Binding-site contacts:
Ligand atom C1 contacts residue ASN709 of chain 1.E at 1.4 Å.
Ligand atom C7 contacts residue ASN709 of chain 1.E at 3.4 Å.
Ligand atom O5 contacts residue ASN709 of chain 1.E at 2.4 Å (h-bond).
Ligand atom C3 contacts residue ASN709 of chain 1.E at 3.8 Å.
Ligand atom C8 contacts residue GLY1131 of chain 1.E at 3.9 Å.
Ligand atom N2 contacts residue ASN709 of chain 1.E at 2.9 Å (h-bond).
Ligand atom O7 contacts residue ASN709 of chain 1.E at 3.5 Å (h-bond).
Ligand atom C4 contacts residue ASN709 of chain 1.E at 4.2 Å.
Ligand atom C2 contacts residue ASN709 of chain 1.E at 2.5 Å.
Ligand atom C5 contacts residue ASN709 of chain 1.E at 3.7 Å.

Sequence of chain 1.E:
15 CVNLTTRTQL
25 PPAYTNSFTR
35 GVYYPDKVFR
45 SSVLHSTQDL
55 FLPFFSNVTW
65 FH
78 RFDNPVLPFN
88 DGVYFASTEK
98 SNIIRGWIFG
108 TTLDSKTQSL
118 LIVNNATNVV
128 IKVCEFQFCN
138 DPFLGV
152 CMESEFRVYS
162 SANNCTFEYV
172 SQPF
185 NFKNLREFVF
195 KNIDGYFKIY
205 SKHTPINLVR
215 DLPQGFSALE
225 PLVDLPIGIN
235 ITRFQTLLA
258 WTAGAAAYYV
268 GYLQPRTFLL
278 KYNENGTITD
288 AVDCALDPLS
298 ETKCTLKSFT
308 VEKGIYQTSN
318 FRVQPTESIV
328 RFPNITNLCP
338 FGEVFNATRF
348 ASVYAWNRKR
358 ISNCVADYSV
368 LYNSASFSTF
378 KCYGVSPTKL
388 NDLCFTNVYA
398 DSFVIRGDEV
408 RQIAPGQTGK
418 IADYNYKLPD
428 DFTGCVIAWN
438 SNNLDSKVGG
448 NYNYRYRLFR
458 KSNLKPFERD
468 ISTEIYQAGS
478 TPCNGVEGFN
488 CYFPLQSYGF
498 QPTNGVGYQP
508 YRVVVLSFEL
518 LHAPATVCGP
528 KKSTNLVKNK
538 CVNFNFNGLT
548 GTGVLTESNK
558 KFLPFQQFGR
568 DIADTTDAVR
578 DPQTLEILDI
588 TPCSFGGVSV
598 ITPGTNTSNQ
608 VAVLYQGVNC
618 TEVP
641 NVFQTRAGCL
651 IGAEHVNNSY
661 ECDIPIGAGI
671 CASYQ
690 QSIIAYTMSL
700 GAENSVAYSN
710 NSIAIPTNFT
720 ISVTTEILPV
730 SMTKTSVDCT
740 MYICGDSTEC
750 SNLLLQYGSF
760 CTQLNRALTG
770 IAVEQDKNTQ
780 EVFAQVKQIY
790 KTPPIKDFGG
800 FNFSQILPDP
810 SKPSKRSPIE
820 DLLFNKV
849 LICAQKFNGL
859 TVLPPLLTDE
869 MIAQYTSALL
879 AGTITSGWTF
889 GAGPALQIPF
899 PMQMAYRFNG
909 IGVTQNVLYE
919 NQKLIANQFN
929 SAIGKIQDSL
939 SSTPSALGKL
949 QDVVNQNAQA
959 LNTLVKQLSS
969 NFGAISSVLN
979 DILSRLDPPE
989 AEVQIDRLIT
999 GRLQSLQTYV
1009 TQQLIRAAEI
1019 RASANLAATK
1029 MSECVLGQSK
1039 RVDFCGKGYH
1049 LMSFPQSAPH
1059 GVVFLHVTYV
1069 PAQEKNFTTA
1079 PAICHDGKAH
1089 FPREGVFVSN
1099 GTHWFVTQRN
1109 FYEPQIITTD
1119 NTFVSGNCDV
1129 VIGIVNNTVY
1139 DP

The protein below binds the small molecule below.
Small molecule (SMILES): CC(=O)N[C@@H]1[C@@H](O)[C@H](O)[C@@H](CO)O[C@H]1O